A protein and the small-molecule ligand that binds it are described below.
Small molecule (SMILES): Brc1cc2nn[nH]c2c(Br)c1Br

Sequence of chain 1.A:
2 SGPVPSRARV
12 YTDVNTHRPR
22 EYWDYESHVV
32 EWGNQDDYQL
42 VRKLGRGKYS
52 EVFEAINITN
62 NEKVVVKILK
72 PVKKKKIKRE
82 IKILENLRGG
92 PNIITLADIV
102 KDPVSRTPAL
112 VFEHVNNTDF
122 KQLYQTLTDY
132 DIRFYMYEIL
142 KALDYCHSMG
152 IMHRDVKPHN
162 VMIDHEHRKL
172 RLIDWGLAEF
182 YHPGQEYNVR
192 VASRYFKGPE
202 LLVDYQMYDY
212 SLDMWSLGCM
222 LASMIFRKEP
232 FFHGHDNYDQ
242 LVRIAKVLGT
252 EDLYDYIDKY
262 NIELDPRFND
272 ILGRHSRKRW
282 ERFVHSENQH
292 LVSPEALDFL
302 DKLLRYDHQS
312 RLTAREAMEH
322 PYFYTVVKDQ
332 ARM

Binding-site contacts:
Ligand atom N8 contacts residue LYS68 of chain 1.A at 3.5 Å (salt-bridge).
Ligand atom BR3 contacts residue MET163 of chain 1.A at 4.3 Å.
Ligand atom BR2 contacts residue VAL116 of chain 1.A at 3.6 Å.
Ligand atom BR1 contacts residue VAL53 of chain 1.A at 3.9 Å.
Ligand atom C3 contacts residue ILE95 of chain 1.A at 4.1 Å (hydrophobic).
Ligand atom C7 contacts residue PHE113 of chain 1.A at 3.8 Å (hydrophobic).
Ligand atom C2 contacts residue PHE113 of chain 1.A at 4.1 Å (hydrophobic).
Ligand atom BR1 contacts residue MET163 of chain 1.A at 4.2 Å.
Ligand atom BR2 contacts residue PHE113 of chain 1.A at 3.7 Å.
Ligand atom C1 contacts residue VAL53 of chain 1.A at 4.3 Å (hydrophobic).
Ligand atom C4 contacts residue VAL53 of chain 1.A at 4.2 Å (hydrophobic).
Ligand atom N8 contacts residue PHE113 of chain 1.A at 3.8 Å.
Ligand atom C1 contacts residue VAL66 of chain 1.A at 4.0 Å (hydrophobic).
Ligand atom C7 contacts residue ILE174 of chain 1.A at 4.0 Å (hydrophobic).
Ligand atom N8 contacts residue ASP175 of chain 1.A at 3.4 Å (salt-bridge).
Ligand atom BR2 contacts residue VAL66 of chain 1.A at 3.8 Å.
Ligand atom N8 contacts residue ILE174 of chain 1.A at 4.3 Å.
Ligand atom C2 contacts residue ILE174 of chain 1.A at 4.1 Å (hydrophobic).
Ligand atom BR1 contacts residue ARG47 of chain 1.A at 3.2 Å.
Ligand atom BR2 contacts residue GLU114 of chain 1.A at 3.9 Å.
Ligand atom C6 contacts residue ILE174 of chain 1.A at 3.7 Å (hydrophobic).
Ligand atom N5 contacts residue ASP175 of chain 1.A at 3.8 Å.
Ligand atom C7 contacts residue ASP175 of chain 1.A at 4.0 Å.
Ligand atom N5 contacts residue LYS68 of chain 1.A at 3.8 Å.
Ligand atom C3 contacts residue PHE113 of chain 1.A at 3.5 Å (hydrophobic).
Ligand atom C2 contacts residue VAL66 of chain 1.A at 4.0 Å (hydrophobic).
Ligand atom C3 contacts residue ILE174 of chain 1.A at 4.1 Å (hydrophobic).
Ligand atom N9 contacts residue ASP175 of chain 1.A at 3.2 Å.
Ligand atom BR3 contacts residue VAL116 of chain 1.A at 3.9 Å.
Ligand atom N9 contacts residue LYS68 of chain 1.A at 2.8 Å (salt-bridge).
Ligand atom C2 contacts residue ILE95 of chain 1.A at 4.3 Å (hydrophobic).
Ligand atom BR3 contacts residue VAL53 of chain 1.A at 4.4 Å.
Ligand atom N5 contacts residue ILE174 of chain 1.A at 4.0 Å.
Ligand atom BR2 contacts residue ILE95 of chain 1.A at 3.4 Å.
Ligand atom BR3 contacts residue VAL66 of chain 1.A at 4.0 Å.
Ligand atom C4 contacts residue ILE174 of chain 1.A at 3.4 Å (hydrophobic).
Ligand atom BR3 contacts residue LEU45 of chain 1.A at 4.3 Å.
Ligand atom C1 contacts residue ILE174 of chain 1.A at 4.0 Å (hydrophobic).
Ligand atom C6 contacts residue ASP175 of chain 1.A at 4.3 Å.
Ligand atom BR1 contacts residue ILE174 of chain 1.A at 3.6 Å.